Sequence of chain 1.J:
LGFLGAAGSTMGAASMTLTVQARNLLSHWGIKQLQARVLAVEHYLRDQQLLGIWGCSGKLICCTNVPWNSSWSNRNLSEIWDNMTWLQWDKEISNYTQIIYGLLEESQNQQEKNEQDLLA

Binding-site contacts:
Ligand atom C4 contacts residue NAG1 of chain 1.YB at 4.2 Å.
Ligand atom C6 contacts residue GLU110 of chain 1.J at 3.2 Å.
Ligand atom C6 contacts residue ARG106 of chain 1.J at 4.1 Å.
Ligand atom N2 contacts residue ASN107 of chain 1.J at 2.8 Å (h-bond).
Ligand atom O5 contacts residue GLU110 of chain 1.J at 3.1 Å (salt-bridge).
Ligand atom C5 contacts residue GLU110 of chain 1.J at 3.5 Å.
Ligand atom C1 contacts residue ASN107 of chain 1.J at 1.5 Å.
Ligand atom O3 contacts residue NAG1 of chain 1.YB at 3.8 Å.
Ligand atom O7 contacts residue ASN107 of chain 1.J at 3.1 Å (h-bond).
Ligand atom C3 contacts residue ASN107 of chain 1.J at 3.8 Å.
Ligand atom C6 contacts residue GLU110 of chain 1.J at 3.8 Å.
Ligand atom C1 contacts residue GLU110 of chain 1.J at 3.6 Å.
Ligand atom C3 contacts residue NAG1 of chain 1.YB at 3.8 Å.
Ligand atom C8 contacts residue ASN107 of chain 1.J at 4.5 Å.
Ligand atom O5 contacts residue GLU110 of chain 1.J at 4.1 Å.
Ligand atom O4 contacts residue NAG1 of chain 1.YB at 3.3 Å (h-bond).
Ligand atom C2 contacts residue ASN107 of chain 1.J at 2.5 Å.
Ligand atom C7 contacts residue ASN107 of chain 1.J at 3.3 Å.
Ligand atom C8 contacts residue SER107 of chain 1.K at 3.5 Å.
Ligand atom C5 contacts residue ASN107 of chain 1.J at 3.7 Å.
Ligand atom C5 contacts residue GLU110 of chain 1.J at 3.8 Å.
Ligand atom N2 contacts residue SER109 of chain 1.J at 4.4 Å.
Ligand atom C8 contacts residue SER109 of chain 1.J at 4.1 Å.
Ligand atom O6 contacts residue GLU110 of chain 1.J at 4.5 Å.
Ligand atom C4 contacts residue ASN107 of chain 1.J at 4.3 Å.
Ligand atom O5 contacts residue ASN107 of chain 1.J at 2.5 Å (h-bond).

Sequence of chain 1.K:
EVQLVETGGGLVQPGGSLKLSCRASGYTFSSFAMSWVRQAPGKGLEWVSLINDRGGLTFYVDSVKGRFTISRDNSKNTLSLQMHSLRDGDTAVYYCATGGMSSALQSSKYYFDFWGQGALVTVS

The small molecule below binds the protein below.
Small molecule (SMILES): CC(=O)N[C@H]1CO[C@H](CO[C@@H]2O[C@@H](C)[C@@H](O)[C@@H](O)[C@@H]2O)[C@@H](O)[C@@H]1O